Binding-site contacts:
Ligand atom O3 contacts residue PRO281 of chain 5.A at 3.7 Å.
Ligand atom C6 contacts residue LEU249 of chain 5.A at 3.6 Å (hydrophobic).
Ligand atom C5 contacts residue PRO281 of chain 5.A at 4.2 Å (hydrophobic).
Ligand atom C6 contacts residue LYS248 of chain 5.A at 3.4 Å.
Ligand atom O7 contacts residue PRO281 of chain 5.A at 3.5 Å.
Ligand atom C1 contacts residue ASN245 of chain 5.A at 4.0 Å.
Ligand atom C1 contacts residue ASN241 of chain 5.A at 1.4 Å.
Ligand atom C6 contacts residue PRO281 of chain 5.A at 3.9 Å (hydrophobic).
Ligand atom C5 contacts residue ASN245 of chain 5.A at 3.9 Å.
Ligand atom C6 contacts residue ASN245 of chain 5.A at 3.6 Å.
Ligand atom O5 contacts residue ASN245 of chain 5.A at 3.9 Å.
Ligand atom O4 contacts residue PHE278 of chain 5.A at 3.9 Å.
Ligand atom C4 contacts residue LEU249 of chain 5.A at 4.3 Å (hydrophobic).
Ligand atom C3 contacts residue ASN241 of chain 5.A at 3.8 Å.
Ligand atom C2 contacts residue ASN241 of chain 5.A at 2.5 Å.
Ligand atom C7 contacts residue ASN241 of chain 5.A at 3.8 Å.
Ligand atom C4 contacts residue ASN245 of chain 5.A at 3.9 Å.
Ligand atom O4 contacts residue LEU249 of chain 5.A at 4.0 Å.
Ligand atom C5 contacts residue ASN241 of chain 5.A at 3.7 Å.
Ligand atom O6 contacts residue ASN245 of chain 5.A at 3.1 Å (h-bond).
Ligand atom C3 contacts residue ASN245 of chain 5.A at 4.1 Å.
Ligand atom O2 contacts residue PRO281 of chain 5.A at 4.2 Å.
Ligand atom C4 contacts residue PHE278 of chain 5.A at 3.2 Å (hydrophobic).
Ligand atom C3 contacts residue PHE278 of chain 5.A at 3.5 Å (hydrophobic).
Ligand atom N2 contacts residue ASN241 of chain 5.A at 2.9 Å (h-bond).
Ligand atom C5 contacts residue LYS248 of chain 5.A at 4.2 Å.
Ligand atom C4 contacts residue ASN241 of chain 5.A at 4.3 Å.
Ligand atom O5 contacts residue ASN241 of chain 5.A at 2.4 Å (h-bond).
Ligand atom O6 contacts residue TYR282 of chain 5.A at 2.8 Å (h-bond).
Ligand atom C5 contacts residue ASN245 of chain 5.A at 3.2 Å.
Ligand atom O5 contacts residue ASN245 of chain 5.A at 3.0 Å (h-bond).
Ligand atom O3 contacts residue PHE278 of chain 5.A at 3.3 Å (h-bond).
Ligand atom O5 contacts residue PRO281 of chain 5.A at 4.2 Å.
Ligand atom C6 contacts residue ASN245 of chain 5.A at 3.4 Å.
Ligand atom C2 contacts residue PRO281 of chain 5.A at 4.3 Å (hydrophobic).
Ligand atom C1 contacts residue LYS248 of chain 5.A at 4.2 Å.
Ligand atom O3 contacts residue PRO281 of chain 5.A at 4.3 Å.
Ligand atom O5 contacts residue LYS248 of chain 5.A at 3.3 Å (salt-bridge).
Ligand atom C1 contacts residue ASN245 of chain 5.A at 4.0 Å.
Ligand atom C6 contacts residue TYR282 of chain 5.A at 3.7 Å (hydrophobic).

Sequence of chain 5.A:
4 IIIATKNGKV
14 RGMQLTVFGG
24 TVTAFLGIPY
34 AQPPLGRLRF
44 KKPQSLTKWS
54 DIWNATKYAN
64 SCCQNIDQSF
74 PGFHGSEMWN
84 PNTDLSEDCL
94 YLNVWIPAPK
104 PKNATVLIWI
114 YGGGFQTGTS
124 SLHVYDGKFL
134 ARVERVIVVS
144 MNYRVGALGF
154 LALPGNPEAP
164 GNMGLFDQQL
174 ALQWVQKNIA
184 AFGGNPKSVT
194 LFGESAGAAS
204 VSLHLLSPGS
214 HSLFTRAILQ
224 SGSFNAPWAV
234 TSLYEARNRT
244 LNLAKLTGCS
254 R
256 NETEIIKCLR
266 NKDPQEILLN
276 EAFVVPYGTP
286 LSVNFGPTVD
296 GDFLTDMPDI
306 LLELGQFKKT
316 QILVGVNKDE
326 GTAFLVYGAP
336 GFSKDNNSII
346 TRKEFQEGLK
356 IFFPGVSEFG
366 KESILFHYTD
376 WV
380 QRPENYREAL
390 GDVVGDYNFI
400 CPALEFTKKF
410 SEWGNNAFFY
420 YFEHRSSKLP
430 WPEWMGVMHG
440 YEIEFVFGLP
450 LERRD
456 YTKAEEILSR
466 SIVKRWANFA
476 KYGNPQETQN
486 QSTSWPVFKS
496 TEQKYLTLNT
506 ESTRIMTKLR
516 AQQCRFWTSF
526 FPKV

This small molecule binds to this protein.
Small molecule (SMILES): CC(=O)N[C@H]1[C@H](O[C@H]2[C@H](O)[C@@H](NC(C)=O)CO[C@@H]2CO[C@@H]2O[C@@H](C)[C@@H](O)[C@@H](O)[C@@H]2O)O[C@H](CO)[C@@H](O)[C@@H]1O